Binding-site contacts:
Ligand atom N2 contacts residue ASN344 of chain 1.F at 3.0 Å (h-bond).
Ligand atom C5 contacts residue ASN344 of chain 1.F at 3.6 Å.
Ligand atom O7 contacts residue ASN344 of chain 1.F at 4.3 Å.
Ligand atom O5 contacts residue ASN344 of chain 1.F at 2.4 Å (h-bond).
Ligand atom C3 contacts residue ASN344 of chain 1.F at 3.9 Å.
Ligand atom C7 contacts residue ASN344 of chain 1.F at 3.8 Å.
Ligand atom O6 contacts residue ASN383 of chain 1.F at 3.6 Å.
Ligand atom C8 contacts residue ASN344 of chain 1.F at 4.2 Å.
Ligand atom C4 contacts residue ASN344 of chain 1.F at 4.3 Å.
Ligand atom C2 contacts residue ASN344 of chain 1.F at 2.6 Å.
Ligand atom C1 contacts residue ASN344 of chain 1.F at 1.4 Å.

Sequence of chain 1.F:
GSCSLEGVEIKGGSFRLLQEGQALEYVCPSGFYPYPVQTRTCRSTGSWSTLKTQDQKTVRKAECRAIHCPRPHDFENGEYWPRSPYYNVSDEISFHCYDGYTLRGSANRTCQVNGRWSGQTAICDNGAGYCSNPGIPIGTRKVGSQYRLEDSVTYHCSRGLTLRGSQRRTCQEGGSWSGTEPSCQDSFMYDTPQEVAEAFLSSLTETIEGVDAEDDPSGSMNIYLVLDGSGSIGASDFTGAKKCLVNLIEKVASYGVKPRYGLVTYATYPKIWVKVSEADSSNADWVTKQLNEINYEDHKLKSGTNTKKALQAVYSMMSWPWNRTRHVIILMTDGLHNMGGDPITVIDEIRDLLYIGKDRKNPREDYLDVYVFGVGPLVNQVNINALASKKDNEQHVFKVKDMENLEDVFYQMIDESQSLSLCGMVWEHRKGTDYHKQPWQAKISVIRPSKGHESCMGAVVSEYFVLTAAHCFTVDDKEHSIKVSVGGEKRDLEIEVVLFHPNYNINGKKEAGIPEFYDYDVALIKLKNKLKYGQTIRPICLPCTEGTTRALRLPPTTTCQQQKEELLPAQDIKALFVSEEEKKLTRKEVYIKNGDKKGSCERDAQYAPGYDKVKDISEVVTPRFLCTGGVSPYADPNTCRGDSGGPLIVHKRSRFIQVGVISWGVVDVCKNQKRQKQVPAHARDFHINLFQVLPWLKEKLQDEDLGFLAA

The small molecule below binds the protein below.
Small molecule (SMILES): CC(=O)N[C@@H]1[C@@H](O)[C@H](O)[C@@H](CO)O[C@H]1O